This protein binds this small molecule.
Small molecule (SMILES): CC(=O)N[C@@H]1[C@@H](O)[C@H](O)[C@@H](CO)O[C@H]1O

Sequence of chain 1.A:
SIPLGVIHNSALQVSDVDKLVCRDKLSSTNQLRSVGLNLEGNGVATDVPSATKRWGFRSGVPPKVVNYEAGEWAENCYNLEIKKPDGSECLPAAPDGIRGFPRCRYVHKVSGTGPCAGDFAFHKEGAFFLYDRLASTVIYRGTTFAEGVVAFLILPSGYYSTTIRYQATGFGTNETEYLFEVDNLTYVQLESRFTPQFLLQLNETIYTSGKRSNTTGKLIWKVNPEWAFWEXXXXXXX

Binding-site contacts:
Ligand atom C6 contacts residue TYR234 of chain 1.A at 3.7 Å (hydrophobic).
Ligand atom O5 contacts residue TYR234 of chain 1.A at 3.7 Å.
Ligand atom C7 contacts residue LEU227 of chain 1.A at 4.2 Å (hydrophobic).
Ligand atom O5 contacts residue ASN230 of chain 1.A at 2.4 Å (h-bond).
Ligand atom C1 contacts residue ASN230 of chain 1.A at 1.4 Å.
Ligand atom C1 contacts residue TYR234 of chain 1.A at 3.9 Å (hydrophobic).
Ligand atom C5 contacts residue TYR234 of chain 1.A at 3.8 Å (hydrophobic).
Ligand atom C2 contacts residue ASN230 of chain 1.A at 2.5 Å.
Ligand atom C8 contacts residue LEU227 of chain 1.A at 4.2 Å (hydrophobic).
Ligand atom C7 contacts residue ASN230 of chain 1.A at 3.7 Å.
Ligand atom O7 contacts residue LEU227 of chain 1.A at 3.7 Å.
Ligand atom O7 contacts residue ASN230 of chain 1.A at 4.1 Å.
Ligand atom O5 contacts residue GLU231 of chain 1.A at 4.2 Å.
Ligand atom C8 contacts residue THR190 of chain 1.A at 3.4 Å.
Ligand atom N2 contacts residue ASN230 of chain 1.A at 2.9 Å (h-bond).
Ligand atom C4 contacts residue ASN230 of chain 1.A at 4.2 Å.
Ligand atom C3 contacts residue ASN230 of chain 1.A at 3.8 Å.
Ligand atom C5 contacts residue ASN230 of chain 1.A at 3.7 Å.